Binding-site contacts:
Ligand atom C8 contacts residue GLU138 of chain 1.A at 3.4 Å.
Ligand atom C6 contacts residue ASN170 of chain 1.A at 3.6 Å.
Ligand atom C5 contacts residue ASN170 of chain 1.A at 3.2 Å.
Ligand atom N2 contacts residue ASN170 of chain 1.A at 2.9 Å (h-bond).
Ligand atom C3 contacts residue ASN170 of chain 1.A at 3.6 Å.
Ligand atom C7 contacts residue ASN171 of chain 1.A at 3.8 Å.
Ligand atom C7 contacts residue ASN170 of chain 1.A at 3.1 Å.
Ligand atom N2 contacts residue ASN171 of chain 1.A at 3.7 Å.
Ligand atom C8 contacts residue ASN170 of chain 1.A at 3.2 Å.
Ligand atom C1 contacts residue ASN171 of chain 1.A at 4.5 Å.
Ligand atom O5 contacts residue ASN170 of chain 1.A at 2.3 Å (h-bond).
Ligand atom C4 contacts residue ASN170 of chain 1.A at 4.0 Å.
Ligand atom O7 contacts residue ASN170 of chain 1.A at 4.0 Å.
Ligand atom C2 contacts residue ASN171 of chain 1.A at 4.4 Å.
Ligand atom O7 contacts residue THR173 of chain 1.A at 4.5 Å.
Ligand atom C2 contacts residue ASN170 of chain 1.A at 2.7 Å.
Ligand atom O7 contacts residue ASN171 of chain 1.A at 3.4 Å.
Ligand atom C1 contacts residue ASN170 of chain 1.A at 1.5 Å.
Ligand atom O6 contacts residue ASN170 of chain 1.A at 4.2 Å.

Sequence of chain 1.A:
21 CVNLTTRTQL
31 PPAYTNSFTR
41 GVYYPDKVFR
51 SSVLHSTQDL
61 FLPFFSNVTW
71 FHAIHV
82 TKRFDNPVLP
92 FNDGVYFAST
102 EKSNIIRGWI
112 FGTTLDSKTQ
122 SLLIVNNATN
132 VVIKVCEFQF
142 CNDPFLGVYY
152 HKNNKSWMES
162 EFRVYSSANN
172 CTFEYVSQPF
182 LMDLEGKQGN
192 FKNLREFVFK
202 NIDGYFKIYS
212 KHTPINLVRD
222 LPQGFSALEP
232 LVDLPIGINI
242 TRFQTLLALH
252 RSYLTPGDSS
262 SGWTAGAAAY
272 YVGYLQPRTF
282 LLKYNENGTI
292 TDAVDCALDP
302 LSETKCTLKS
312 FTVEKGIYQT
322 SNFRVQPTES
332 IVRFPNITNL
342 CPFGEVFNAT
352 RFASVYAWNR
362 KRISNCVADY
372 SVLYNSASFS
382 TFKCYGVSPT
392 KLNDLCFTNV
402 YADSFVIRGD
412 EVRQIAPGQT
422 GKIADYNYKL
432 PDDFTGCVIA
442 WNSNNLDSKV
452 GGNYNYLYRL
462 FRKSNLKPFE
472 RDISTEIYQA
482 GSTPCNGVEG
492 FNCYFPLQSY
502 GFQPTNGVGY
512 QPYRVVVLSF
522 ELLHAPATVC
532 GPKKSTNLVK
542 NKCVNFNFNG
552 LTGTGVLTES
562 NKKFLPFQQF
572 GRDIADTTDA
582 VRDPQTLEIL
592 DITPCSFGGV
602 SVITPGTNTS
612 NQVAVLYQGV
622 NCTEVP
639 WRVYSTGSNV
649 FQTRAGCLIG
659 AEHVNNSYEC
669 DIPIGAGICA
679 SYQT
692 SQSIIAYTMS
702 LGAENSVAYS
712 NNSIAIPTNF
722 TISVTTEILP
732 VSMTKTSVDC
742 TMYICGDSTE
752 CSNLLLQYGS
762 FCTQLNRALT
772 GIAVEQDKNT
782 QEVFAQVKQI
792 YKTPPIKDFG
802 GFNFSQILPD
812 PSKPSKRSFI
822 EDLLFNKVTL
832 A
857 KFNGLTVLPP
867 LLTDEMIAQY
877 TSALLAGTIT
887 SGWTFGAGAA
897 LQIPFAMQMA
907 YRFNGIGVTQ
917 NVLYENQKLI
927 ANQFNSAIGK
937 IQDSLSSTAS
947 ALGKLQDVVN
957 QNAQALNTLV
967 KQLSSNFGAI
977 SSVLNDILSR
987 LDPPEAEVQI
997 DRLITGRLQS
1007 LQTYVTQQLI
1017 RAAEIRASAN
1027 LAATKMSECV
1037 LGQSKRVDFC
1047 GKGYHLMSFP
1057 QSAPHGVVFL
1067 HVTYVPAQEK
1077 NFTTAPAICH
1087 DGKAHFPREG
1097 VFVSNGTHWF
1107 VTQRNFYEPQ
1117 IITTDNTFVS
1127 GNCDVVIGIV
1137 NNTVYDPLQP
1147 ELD

A small-molecule ligand and the protein it binds are described below.
Small molecule (SMILES): CC(=O)N[C@H]1[C@H](O[C@H]2[C@H](O)[C@@H](NC(C)=O)CO[C@@H]2CO)O[C@H](CO)[C@@H](O)[C@@H]1O